Sequence of chain 1.C:
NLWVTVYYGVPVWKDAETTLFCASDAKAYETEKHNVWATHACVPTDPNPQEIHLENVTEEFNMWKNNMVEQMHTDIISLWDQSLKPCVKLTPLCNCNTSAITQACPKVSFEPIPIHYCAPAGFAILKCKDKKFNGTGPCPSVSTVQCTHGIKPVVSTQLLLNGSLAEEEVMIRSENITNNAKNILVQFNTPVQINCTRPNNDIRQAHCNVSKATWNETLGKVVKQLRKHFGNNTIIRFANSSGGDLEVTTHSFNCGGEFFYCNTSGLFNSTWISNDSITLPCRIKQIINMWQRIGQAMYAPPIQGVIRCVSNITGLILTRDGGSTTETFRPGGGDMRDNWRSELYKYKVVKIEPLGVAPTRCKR

Binding-site contacts:
Ligand atom O7 contacts residue NAG1 of chain 1.KA at 4.5 Å.
Ligand atom O5 contacts residue ASN353 of chain 1.C at 2.3 Å (h-bond).
Ligand atom C3 contacts residue NAG1 of chain 1.KA at 3.1 Å.
Ligand atom O7 contacts residue ASN353 of chain 1.C at 3.9 Å.
Ligand atom C4 contacts residue NAG1 of chain 1.KA at 4.4 Å.
Ligand atom C5 contacts residue SER355 of chain 1.C at 3.2 Å.
Ligand atom O6 contacts residue ASN353 of chain 1.C at 4.4 Å.
Ligand atom C7 contacts residue NAG1 of chain 1.KA at 3.5 Å.
Ligand atom C6 contacts residue SER355 of chain 1.C at 3.6 Å.
Ligand atom C6 contacts residue NAG1 of chain 1.KA at 3.1 Å.
Ligand atom C4 contacts residue ASN353 of chain 1.C at 4.2 Å.
Ligand atom O3 contacts residue NAG1 of chain 1.KA at 3.0 Å (h-bond).
Ligand atom C2 contacts residue NAG1 of chain 1.KA at 3.6 Å.
Ligand atom C8 contacts residue NAG1 of chain 1.KA at 3.7 Å.
Ligand atom N2 contacts residue NAG1 of chain 1.KA at 2.9 Å (h-bond).
Ligand atom C1 contacts residue SER355 of chain 1.C at 3.2 Å.
Ligand atom O5 contacts residue NAG1 of chain 1.KA at 3.0 Å (h-bond).
Ligand atom C5 contacts residue NAG1 of chain 1.KA at 3.7 Å.
Ligand atom N2 contacts residue ASN353 of chain 1.C at 2.9 Å (h-bond).
Ligand atom C3 contacts residue ASN353 of chain 1.C at 3.8 Å.
Ligand atom O6 contacts residue SER355 of chain 1.C at 3.6 Å.
Ligand atom C5 contacts residue ASN353 of chain 1.C at 3.6 Å.
Ligand atom C1 contacts residue ASN353 of chain 1.C at 1.4 Å.
Ligand atom O6 contacts residue NAG1 of chain 1.KA at 3.7 Å.
Ligand atom C7 contacts residue ASN353 of chain 1.C at 3.6 Å.
Ligand atom O4 contacts residue NAG1 of chain 1.KA at 4.0 Å.
Ligand atom O5 contacts residue SER355 of chain 1.C at 2.8 Å (h-bond).
Ligand atom C2 contacts residue ASN353 of chain 1.C at 2.4 Å.
Ligand atom C1 contacts residue NAG1 of chain 1.KA at 4.2 Å.

The protein below binds the small molecule below.
Small molecule (SMILES): CC(=O)N[C@H]1[C@H](O[C@H]2[C@H](O)[C@@H](NC(C)=O)CO[C@@H]2CO)O[C@H](CO)[C@@H](O)[C@@H]1O